Binding-site contacts:
Ligand atom CL15 contacts residue ALA98 of chain 1.F at 3.4 Å.
Ligand atom O7 contacts residue NAD1 of chain 1.Y at 3.1 Å (h-bond).
Ligand atom C3 contacts residue PHE206 of chain 1.F at 3.9 Å (hydrophobic).
Ligand atom CL15 contacts residue LEU103 of chain 1.F at 3.9 Å.
Ligand atom C9 contacts residue ALA199 of chain 1.F at 3.4 Å (hydrophobic).
Ligand atom C1 contacts residue TYR159 of chain 1.F at 3.5 Å (hydrophobic).
Ligand atom CL16 contacts residue ALA199 of chain 1.F at 3.5 Å.
Ligand atom C3 contacts residue NAD1 of chain 1.Y at 3.1 Å.
Ligand atom C6 contacts residue NAD1 of chain 1.Y at 3.6 Å.
Ligand atom CL16 contacts residue GLY96 of chain 1.F at 3.4 Å.
Ligand atom C9 contacts residue GLY96 of chain 1.F at 3.9 Å.
Ligand atom C12 contacts residue LEU103 of chain 1.F at 3.9 Å (hydrophobic).
Ligand atom O17 contacts residue NAD1 of chain 1.Y at 2.7 Å (h-bond).
Ligand atom C13 contacts residue ALA199 of chain 1.F at 4.0 Å (hydrophobic).
Ligand atom C9 contacts residue NAD1 of chain 1.Y at 4.0 Å.
Ligand atom C1 contacts residue NAD1 of chain 1.Y at 3.7 Å.
Ligand atom C8 contacts residue NAD1 of chain 1.Y at 3.7 Å.
Ligand atom C5 contacts residue NAD1 of chain 1.Y at 3.5 Å.
Ligand atom C12 contacts residue ALA199 of chain 1.F at 3.8 Å (hydrophobic).
Ligand atom C6 contacts residue TYR159 of chain 1.F at 3.6 Å (hydrophobic).
Ligand atom C2 contacts residue NAD1 of chain 1.Y at 3.4 Å.
Ligand atom C11 contacts residue ALA199 of chain 1.F at 4.1 Å (hydrophobic).
Ligand atom CL14 contacts residue NAD1 of chain 1.Y at 3.5 Å.
Ligand atom C4 contacts residue NAD1 of chain 1.Y at 3.5 Å.
Ligand atom C4 contacts residue ILE203 of chain 1.F at 3.9 Å (hydrophobic).
Ligand atom CL16 contacts residue NAD1 of chain 1.Y at 3.3 Å.
Ligand atom C10 contacts residue PHE97 of chain 1.F at 4.0 Å (hydrophobic).
Ligand atom CL14 contacts residue TYR149 of chain 1.F at 3.6 Å.
Ligand atom C3 contacts residue ALA200 of chain 1.F at 3.9 Å (hydrophobic).
Ligand atom C10 contacts residue GLY96 of chain 1.F at 3.4 Å.
Ligand atom CL15 contacts residue PHE97 of chain 1.F at 4.0 Å.
Ligand atom O17 contacts residue TYR159 of chain 1.F at 2.6 Å (h-bond).
Ligand atom C2 contacts residue ILE203 of chain 1.F at 3.7 Å (hydrophobic).
Ligand atom C10 contacts residue ALA199 of chain 1.F at 3.7 Å (hydrophobic).
Ligand atom C4 contacts residue ALA200 of chain 1.F at 3.7 Å (hydrophobic).
Ligand atom C1 contacts residue TYR149 of chain 1.F at 4.0 Å (hydrophobic).
Ligand atom C8 contacts residue ALA199 of chain 1.F at 3.9 Å (hydrophobic).
Ligand atom CL14 contacts residue PHE206 of chain 1.F at 3.9 Å.
Ligand atom C3 contacts residue ILE203 of chain 1.F at 3.6 Å (hydrophobic).
Ligand atom O17 contacts residue LYS166 of chain 1.F at 3.9 Å.

This small molecule binds to this protein.
Small molecule (SMILES): Oc1cc(Cl)ccc1Oc1ccc(Cl)cc1Cl

Sequence of chain 1.F:
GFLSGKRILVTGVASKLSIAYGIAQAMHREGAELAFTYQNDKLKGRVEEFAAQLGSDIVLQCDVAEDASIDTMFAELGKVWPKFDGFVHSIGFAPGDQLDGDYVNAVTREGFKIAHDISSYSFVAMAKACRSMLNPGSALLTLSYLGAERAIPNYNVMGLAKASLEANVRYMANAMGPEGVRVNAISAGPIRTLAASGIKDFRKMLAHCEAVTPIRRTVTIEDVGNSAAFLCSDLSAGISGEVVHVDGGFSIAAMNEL